Binding-site contacts:
Ligand atom O13 contacts residue ALA135 of chain 1.A at 3.9 Å.
Ligand atom O27 contacts residue HIS173 of chain 1.A at 3.7 Å.
Ligand atom O29 contacts residue VAL201 of chain 1.A at 4.0 Å.
Ligand atom O27 contacts residue ALA135 of chain 1.A at 3.9 Å.
Ligand atom C14 contacts residue NAP1 of chain 1.D at 3.7 Å.
Ligand atom C18 contacts residue NAP1 of chain 1.D at 3.9 Å.
Ligand atom C3 contacts residue VAL134 of chain 1.A at 3.8 Å (hydrophobic).
Ligand atom C16 contacts residue NAP1 of chain 1.D at 3.9 Å.
Ligand atom C15 contacts residue NAP1 of chain 1.D at 4.0 Å.
Ligand atom O30 contacts residue TYR138 of chain 1.A at 3.4 Å.
Ligand atom C6 contacts residue GLN244 of chain 1.A at 3.3 Å.
Ligand atom C6 contacts residue ILE236 of chain 1.A at 4.0 Å (hydrophobic).
Ligand atom C17 contacts residue NAP1 of chain 1.D at 3.9 Å.
Ligand atom C5 contacts residue VAL134 of chain 1.A at 3.7 Å (hydrophobic).
Ligand atom O24 contacts residue SER214 of chain 1.A at 3.6 Å.
Ligand atom O23 contacts residue NAP1 of chain 1.D at 3.1 Å (h-bond).
Ligand atom C2 contacts residue ILE236 of chain 1.A at 3.8 Å (hydrophobic).
Ligand atom C1 contacts residue GLN244 of chain 1.A at 3.5 Å.
Ligand atom C1 contacts residue VAL134 of chain 1.A at 3.9 Å (hydrophobic).
Ligand atom O24 contacts residue NAP1 of chain 1.D at 4.2 Å.
Ligand atom O29 contacts residue GLN244 of chain 1.A at 2.2 Å (h-bond).
Ligand atom C4 contacts residue ILE202 of chain 1.A at 4.0 Å (hydrophobic).
Ligand atom C3 contacts residue ILE236 of chain 1.A at 3.6 Å (hydrophobic).
Ligand atom C18 contacts residue HIS173 of chain 1.A at 4.1 Å.
Ligand atom C11 contacts residue SER133 of chain 1.A at 4.1 Å.
Ligand atom C16 contacts residue ASP218 of chain 1.A at 3.9 Å.
Ligand atom C1 contacts residue ILE236 of chain 1.A at 3.7 Å (hydrophobic).
Ligand atom C2 contacts residue VAL134 of chain 1.A at 3.8 Å (hydrophobic).
Ligand atom O12 contacts residue ILE202 of chain 1.A at 3.7 Å.
Ligand atom C4 contacts residue ILE236 of chain 1.A at 3.7 Å (hydrophobic).
Ligand atom C19 contacts residue SER133 of chain 1.A at 3.8 Å.
Ligand atom C5 contacts residue ILE236 of chain 1.A at 3.9 Å (hydrophobic).
Ligand atom O13 contacts residue TYR138 of chain 1.A at 3.4 Å.
Ligand atom C19 contacts residue HIS173 of chain 1.A at 3.9 Å.
Ligand atom C5 contacts residue VAL201 of chain 1.A at 4.0 Å (hydrophobic).
Ligand atom O23 contacts residue HIS173 of chain 1.A at 3.6 Å.
Ligand atom C6 contacts residue VAL134 of chain 1.A at 3.8 Å (hydrophobic).
Ligand atom C4 contacts residue VAL134 of chain 1.A at 3.7 Å (hydrophobic).
Ligand atom C19 contacts residue NAP1 of chain 1.D at 3.6 Å.
Ligand atom C5 contacts residue ILE202 of chain 1.A at 3.6 Å (hydrophobic).

Sequence of chain 1.A:
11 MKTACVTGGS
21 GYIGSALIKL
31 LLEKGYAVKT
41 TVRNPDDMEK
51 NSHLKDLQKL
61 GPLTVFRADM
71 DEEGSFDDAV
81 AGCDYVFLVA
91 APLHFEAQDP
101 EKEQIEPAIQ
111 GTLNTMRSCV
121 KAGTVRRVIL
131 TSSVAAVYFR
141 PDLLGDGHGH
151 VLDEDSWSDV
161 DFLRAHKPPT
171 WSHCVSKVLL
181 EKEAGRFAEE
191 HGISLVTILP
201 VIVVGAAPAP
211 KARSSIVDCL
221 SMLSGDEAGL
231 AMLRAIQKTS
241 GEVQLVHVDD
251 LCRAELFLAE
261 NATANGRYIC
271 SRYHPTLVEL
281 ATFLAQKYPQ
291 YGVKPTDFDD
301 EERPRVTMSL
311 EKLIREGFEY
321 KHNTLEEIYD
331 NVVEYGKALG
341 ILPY

This small molecule binds to this protein.
Small molecule (SMILES): O=C1c2c(O)cc(O)cc2O[C@H](c2ccc(O)c(O)c2)[C@H]1O